Sequence of chain 1.Q:
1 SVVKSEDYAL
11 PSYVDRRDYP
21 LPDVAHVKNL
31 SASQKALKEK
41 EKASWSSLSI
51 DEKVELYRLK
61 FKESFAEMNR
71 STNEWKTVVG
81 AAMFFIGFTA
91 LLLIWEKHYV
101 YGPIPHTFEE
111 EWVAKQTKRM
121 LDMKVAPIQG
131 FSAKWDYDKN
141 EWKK

Binding-site contacts:
Ligand atom C1 contacts residue TYR26 of chain 1.X at 4.4 Å (hydrophobic).
Ligand atom C22 contacts residue HIS98 of chain 1.Q at 3.9 Å.
Ligand atom O49 contacts residue ILE94 of chain 1.Q at 4.3 Å.
Ligand atom O1 contacts residue GLN30 of chain 1.X at 3.8 Å.
Ligand atom C18 contacts residue HIS98 of chain 1.Q at 4.4 Å.
Ligand atom O55 contacts residue ILE31 of chain 1.X at 3.4 Å.
Ligand atom C8 contacts residue GLN30 of chain 1.X at 3.7 Å.
Ligand atom O49 contacts residue HIS98 of chain 1.Q at 2.9 Å (h-bond).
Ligand atom C10 contacts residue ILE31 of chain 1.X at 4.4 Å (hydrophobic).
Ligand atom O4 contacts residue ILE31 of chain 1.X at 3.7 Å.
Ligand atom C9 contacts residue GLN30 of chain 1.X at 3.9 Å.
Ligand atom C31 contacts residue ILE94 of chain 1.Q at 4.1 Å (hydrophobic).
Ligand atom C10 contacts residue GLN30 of chain 1.X at 4.1 Å.
Ligand atom C34 contacts residue ILE94 of chain 1.Q at 4.2 Å (hydrophobic).
Ligand atom C8 contacts residue ILE31 of chain 1.X at 4.3 Å (hydrophobic).
Ligand atom C25 contacts residue HIS98 of chain 1.Q at 3.5 Å.
Ligand atom C31 contacts residue TYR99 of chain 1.Q at 4.1 Å (hydrophobic).
Ligand atom O16 contacts residue HIS98 of chain 1.Q at 4.2 Å.
Ligand atom C34 contacts residue TRP95 of chain 1.Q at 3.6 Å (hydrophobic).
Ligand atom C40 contacts residue LEU91 of chain 1.Q at 3.8 Å (hydrophobic).
Ligand atom C37 contacts residue ILE94 of chain 1.Q at 4.0 Å (hydrophobic).
Ligand atom C25 contacts residue TYR99 of chain 1.Q at 4.1 Å (hydrophobic).
Ligand atom C8 contacts residue GLY32 of chain 1.X at 4.2 Å.
Ligand atom O6 contacts residue GLN30 of chain 1.X at 2.4 Å (h-bond).
Ligand atom C28 contacts residue TYR99 of chain 1.Q at 4.3 Å (hydrophobic).
Ligand atom C31 contacts residue HIS98 of chain 1.Q at 4.1 Å.
Ligand atom C31 contacts residue TRP95 of chain 1.Q at 3.9 Å (hydrophobic).
Ligand atom O2 contacts residue GLY32 of chain 1.X at 4.5 Å.
Ligand atom O55 contacts residue HIS98 of chain 1.Q at 4.2 Å.
Ligand atom C6 contacts residue HIS98 of chain 1.Q at 3.7 Å.
Ligand atom C43 contacts residue LEU91 of chain 1.Q at 4.1 Å (hydrophobic).
Ligand atom C1 contacts residue HIS98 of chain 1.Q at 3.6 Å.
Ligand atom C7 contacts residue ILE31 of chain 1.X at 4.4 Å (hydrophobic).
Ligand atom C22 contacts residue TYR99 of chain 1.Q at 3.9 Å (hydrophobic).
Ligand atom C7 contacts residue GLY32 of chain 1.X at 4.4 Å.
Ligand atom C11 contacts residue GLN30 of chain 1.X at 3.6 Å.
Ligand atom O2 contacts residue GLN30 of chain 1.X at 4.3 Å.
Ligand atom O6 contacts residue ILE31 of chain 1.X at 4.5 Å.
Ligand atom O4 contacts residue GLY32 of chain 1.X at 3.2 Å.
Ligand atom C2 contacts residue HIS98 of chain 1.Q at 3.6 Å.

A small-molecule ligand and the protein it binds are described below.
Small molecule (SMILES): CCCCCCCCCCO[C@@H]1O[C@H](CO)[C@@H](O[C@H]2O[C@H](CO)[C@@H](O)[C@H](O)[C@H]2O)[C@H](O)[C@H]1O

Sequence of chain 1.X:
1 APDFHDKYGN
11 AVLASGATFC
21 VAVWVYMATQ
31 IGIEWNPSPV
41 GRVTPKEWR